Sequence of chain 1.I:
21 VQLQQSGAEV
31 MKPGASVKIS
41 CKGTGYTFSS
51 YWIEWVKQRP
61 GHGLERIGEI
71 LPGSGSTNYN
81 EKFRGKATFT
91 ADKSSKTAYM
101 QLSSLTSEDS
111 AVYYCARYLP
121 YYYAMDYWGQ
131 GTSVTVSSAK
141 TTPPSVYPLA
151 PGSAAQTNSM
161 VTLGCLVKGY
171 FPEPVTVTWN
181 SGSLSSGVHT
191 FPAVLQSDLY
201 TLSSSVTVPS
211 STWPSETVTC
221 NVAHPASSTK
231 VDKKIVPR

Binding-site contacts:
Ligand atom O7 contacts residue ASN143 of chain 1.B at 3.1 Å (h-bond).
Ligand atom N2 contacts residue ASN143 of chain 1.B at 3.0 Å (h-bond).
Ligand atom C1 contacts residue ASN143 of chain 1.B at 1.4 Å.
Ligand atom C8 contacts residue ILE204 of chain 1.B at 4.2 Å (hydrophobic).
Ligand atom N2 contacts residue ARG186 of chain 1.B at 4.0 Å.
Ligand atom O7 contacts residue ASN52 of chain 1.H at 3.8 Å.
Ligand atom C7 contacts residue TYR122 of chain 1.I at 4.3 Å (hydrophobic).
Ligand atom C5 contacts residue ASP202 of chain 1.B at 3.9 Å.
Ligand atom C7 contacts residue HIS50 of chain 1.H at 4.2 Å.
Ligand atom N2 contacts residue ILE204 of chain 1.B at 4.3 Å.
Ligand atom C1 contacts residue ILE204 of chain 1.B at 4.4 Å (hydrophobic).
Ligand atom C3 contacts residue ASN143 of chain 1.B at 3.8 Å.
Ligand atom C8 contacts residue ARG186 of chain 1.B at 4.0 Å.
Ligand atom C7 contacts residue ASN143 of chain 1.B at 3.2 Å.
Ligand atom C1 contacts residue ASP202 of chain 1.B at 4.1 Å.
Ligand atom C2 contacts residue ASN143 of chain 1.B at 2.5 Å.
Ligand atom C6 contacts residue ASN54 of chain 1.H at 3.9 Å.
Ligand atom C3 contacts residue TYR122 of chain 1.I at 4.0 Å (hydrophobic).
Ligand atom C1 contacts residue TYR122 of chain 1.I at 4.3 Å (hydrophobic).
Ligand atom C4 contacts residue ASN143 of chain 1.B at 4.2 Å.
Ligand atom C5 contacts residue ASN143 of chain 1.B at 3.6 Å.
Ligand atom C7 contacts residue ILE204 of chain 1.B at 4.3 Å (hydrophobic).
Ligand atom N2 contacts residue TYR122 of chain 1.I at 3.4 Å (h-bond).
Ligand atom C2 contacts residue ARG186 of chain 1.B at 4.2 Å.
Ligand atom C7 contacts residue ARG186 of chain 1.B at 3.4 Å.
Ligand atom O7 contacts residue ARG186 of chain 1.B at 3.0 Å (salt-bridge).
Ligand atom C8 contacts residue HIS50 of chain 1.H at 3.8 Å.
Ligand atom O7 contacts residue HIS50 of chain 1.H at 3.8 Å.
Ligand atom O5 contacts residue ASN143 of chain 1.B at 2.3 Å (h-bond).
Ligand atom O3 contacts residue ARG186 of chain 1.B at 3.5 Å (salt-bridge).
Ligand atom C4 contacts residue ASP202 of chain 1.B at 4.3 Å.
Ligand atom O4 contacts residue ASP202 of chain 1.B at 4.3 Å.
Ligand atom O3 contacts residue ASN52 of chain 1.H at 3.6 Å.
Ligand atom C2 contacts residue TYR122 of chain 1.I at 4.1 Å (hydrophobic).
Ligand atom C3 contacts residue ASP202 of chain 1.B at 4.0 Å.
Ligand atom C7 contacts residue ASN52 of chain 1.H at 4.2 Å.
Ligand atom C8 contacts residue TYR122 of chain 1.I at 4.2 Å (hydrophobic).
Ligand atom O6 contacts residue ASN54 of chain 1.H at 3.6 Å (h-bond).
Ligand atom C8 contacts residue TYR121 of chain 1.I at 3.9 Å (hydrophobic).
Ligand atom C3 contacts residue ARG186 of chain 1.B at 4.3 Å.

Sequence of chain 1.H:
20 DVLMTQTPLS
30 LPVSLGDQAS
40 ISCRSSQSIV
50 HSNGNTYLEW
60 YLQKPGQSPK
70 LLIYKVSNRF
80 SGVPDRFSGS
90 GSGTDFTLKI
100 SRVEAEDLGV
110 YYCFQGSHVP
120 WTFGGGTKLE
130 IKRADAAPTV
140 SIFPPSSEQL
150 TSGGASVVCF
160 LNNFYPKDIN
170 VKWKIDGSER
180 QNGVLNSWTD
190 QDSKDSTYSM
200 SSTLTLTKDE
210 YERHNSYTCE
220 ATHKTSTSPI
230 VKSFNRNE

A small-molecule ligand and the protein it binds are described below.
Small molecule (SMILES): CC(=O)N[C@H]1[C@H](O[C@H]2[C@H](O)[C@@H](NC(C)=O)CO[C@@H]2CO)O[C@H](CO)[C@@H](O[C@@H]2O[C@H](CO)[C@@H](O)[C@H](O)[C@@H]2O)[C@@H]1O

Sequence of chain 1.B:
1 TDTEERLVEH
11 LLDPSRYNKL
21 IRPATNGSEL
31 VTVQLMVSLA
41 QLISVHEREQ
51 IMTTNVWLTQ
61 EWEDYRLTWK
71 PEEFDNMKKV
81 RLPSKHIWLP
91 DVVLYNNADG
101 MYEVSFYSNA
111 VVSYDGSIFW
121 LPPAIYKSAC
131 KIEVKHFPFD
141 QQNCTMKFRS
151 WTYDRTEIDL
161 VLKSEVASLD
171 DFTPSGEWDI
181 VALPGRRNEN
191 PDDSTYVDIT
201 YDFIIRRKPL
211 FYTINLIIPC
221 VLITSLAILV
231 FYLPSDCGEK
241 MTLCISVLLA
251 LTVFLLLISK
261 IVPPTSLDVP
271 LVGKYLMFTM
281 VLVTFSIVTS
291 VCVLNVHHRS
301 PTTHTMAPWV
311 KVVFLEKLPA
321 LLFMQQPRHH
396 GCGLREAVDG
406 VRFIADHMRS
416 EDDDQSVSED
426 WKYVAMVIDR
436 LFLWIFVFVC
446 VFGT